Binding-site contacts:
Ligand atom O2' contacts residue MG1 of chain 1.O at 2.7 Å.
Ligand atom O6 contacts residue DT22 of chain 1.L at 3.6 Å (h-bond).
Ligand atom C6 contacts residue DG20 of chain 1.L at 3.6 Å.
Ligand atom OP1 contacts residue LYS987 of chain 1.B at 3.1 Å (salt-bridge).
Ligand atom C6 contacts residue DC23 of chain 1.L at 3.4 Å.
Ligand atom N2 contacts residue DT22 of chain 1.L at 3.3 Å (h-bond).
Ligand atom N6 contacts residue DC23 of chain 1.L at 2.8 Å (h-bond).
Ligand atom C4 contacts residue DG20 of chain 1.L at 3.6 Å.
Ligand atom O6 contacts residue DC23 of chain 1.L at 3.2 Å (h-bond).
Ligand atom C2 contacts residue DC21 of chain 1.L at 3.0 Å.
Ligand atom C5' contacts residue LYS987 of chain 1.B at 3.3 Å.
Ligand atom O2' contacts residue ARG446 of chain 1.A at 3.0 Å (salt-bridge).
Ligand atom N2 contacts residue DC21 of chain 1.L at 2.8 Å (h-bond).
Ligand atom C5' contacts residue GLN776 of chain 1.B at 3.4 Å.
Ligand atom N1 contacts residue DG20 of chain 1.L at 3.1 Å (h-bond).
Ligand atom N1 contacts residue DT22 of chain 1.L at 3.4 Å (h-bond).
Ligand atom C4' contacts residue ASP483 of chain 1.A at 3.5 Å.
Ligand atom O2' contacts residue ASP485 of chain 1.A at 2.8 Å (salt-bridge).
Ligand atom O6 contacts residue DG20 of chain 1.L at 2.9 Å (h-bond).
Ligand atom N2 contacts residue DG20 of chain 1.L at 3.2 Å (h-bond).
Ligand atom N4 contacts residue DG20 of chain 1.L at 3.2 Å (h-bond).
Ligand atom O3' contacts residue MG1 of chain 1.O at 1.9 Å.
Ligand atom N1 contacts residue DC23 of chain 1.L at 3.2 Å (h-bond).
Ligand atom N3 contacts residue DG20 of chain 1.L at 2.9 Å (h-bond).
Ligand atom C3' contacts residue MG1 of chain 1.O at 3.0 Å.
Ligand atom C2 contacts residue DT22 of chain 1.L at 3.2 Å.
Ligand atom C2 contacts residue DC23 of chain 1.L at 3.4 Å.
Ligand atom C4' contacts residue MG1 of chain 1.O at 3.6 Å.
Ligand atom OP1 contacts residue GLN776 of chain 1.B at 2.9 Å (h-bond).
Ligand atom C2 contacts residue DG20 of chain 1.L at 3.1 Å.
Ligand atom O2 contacts residue DG20 of chain 1.L at 2.7 Å (h-bond).
Ligand atom O5' contacts residue LYS987 of chain 1.B at 3.2 Å (salt-bridge).
Ligand atom C2 contacts residue DG20 of chain 1.L at 3.6 Å.
Ligand atom N1 contacts residue DC21 of chain 1.L at 2.8 Å (h-bond).
Ligand atom C2' contacts residue MG1 of chain 1.O at 3.4 Å.
Ligand atom O6 contacts residue DC21 of chain 1.L at 3.6 Å.
Ligand atom O2' contacts residue LYS979 of chain 1.B at 3.1 Å (salt-bridge).
Ligand atom N1 contacts residue DT22 of chain 1.L at 3.6 Å.
Ligand atom O3' contacts residue ASP483 of chain 1.A at 3.3 Å (salt-bridge).
Ligand atom N2 contacts residue DC23 of chain 1.L at 3.5 Å (h-bond).

Sequence of chain 1.A:
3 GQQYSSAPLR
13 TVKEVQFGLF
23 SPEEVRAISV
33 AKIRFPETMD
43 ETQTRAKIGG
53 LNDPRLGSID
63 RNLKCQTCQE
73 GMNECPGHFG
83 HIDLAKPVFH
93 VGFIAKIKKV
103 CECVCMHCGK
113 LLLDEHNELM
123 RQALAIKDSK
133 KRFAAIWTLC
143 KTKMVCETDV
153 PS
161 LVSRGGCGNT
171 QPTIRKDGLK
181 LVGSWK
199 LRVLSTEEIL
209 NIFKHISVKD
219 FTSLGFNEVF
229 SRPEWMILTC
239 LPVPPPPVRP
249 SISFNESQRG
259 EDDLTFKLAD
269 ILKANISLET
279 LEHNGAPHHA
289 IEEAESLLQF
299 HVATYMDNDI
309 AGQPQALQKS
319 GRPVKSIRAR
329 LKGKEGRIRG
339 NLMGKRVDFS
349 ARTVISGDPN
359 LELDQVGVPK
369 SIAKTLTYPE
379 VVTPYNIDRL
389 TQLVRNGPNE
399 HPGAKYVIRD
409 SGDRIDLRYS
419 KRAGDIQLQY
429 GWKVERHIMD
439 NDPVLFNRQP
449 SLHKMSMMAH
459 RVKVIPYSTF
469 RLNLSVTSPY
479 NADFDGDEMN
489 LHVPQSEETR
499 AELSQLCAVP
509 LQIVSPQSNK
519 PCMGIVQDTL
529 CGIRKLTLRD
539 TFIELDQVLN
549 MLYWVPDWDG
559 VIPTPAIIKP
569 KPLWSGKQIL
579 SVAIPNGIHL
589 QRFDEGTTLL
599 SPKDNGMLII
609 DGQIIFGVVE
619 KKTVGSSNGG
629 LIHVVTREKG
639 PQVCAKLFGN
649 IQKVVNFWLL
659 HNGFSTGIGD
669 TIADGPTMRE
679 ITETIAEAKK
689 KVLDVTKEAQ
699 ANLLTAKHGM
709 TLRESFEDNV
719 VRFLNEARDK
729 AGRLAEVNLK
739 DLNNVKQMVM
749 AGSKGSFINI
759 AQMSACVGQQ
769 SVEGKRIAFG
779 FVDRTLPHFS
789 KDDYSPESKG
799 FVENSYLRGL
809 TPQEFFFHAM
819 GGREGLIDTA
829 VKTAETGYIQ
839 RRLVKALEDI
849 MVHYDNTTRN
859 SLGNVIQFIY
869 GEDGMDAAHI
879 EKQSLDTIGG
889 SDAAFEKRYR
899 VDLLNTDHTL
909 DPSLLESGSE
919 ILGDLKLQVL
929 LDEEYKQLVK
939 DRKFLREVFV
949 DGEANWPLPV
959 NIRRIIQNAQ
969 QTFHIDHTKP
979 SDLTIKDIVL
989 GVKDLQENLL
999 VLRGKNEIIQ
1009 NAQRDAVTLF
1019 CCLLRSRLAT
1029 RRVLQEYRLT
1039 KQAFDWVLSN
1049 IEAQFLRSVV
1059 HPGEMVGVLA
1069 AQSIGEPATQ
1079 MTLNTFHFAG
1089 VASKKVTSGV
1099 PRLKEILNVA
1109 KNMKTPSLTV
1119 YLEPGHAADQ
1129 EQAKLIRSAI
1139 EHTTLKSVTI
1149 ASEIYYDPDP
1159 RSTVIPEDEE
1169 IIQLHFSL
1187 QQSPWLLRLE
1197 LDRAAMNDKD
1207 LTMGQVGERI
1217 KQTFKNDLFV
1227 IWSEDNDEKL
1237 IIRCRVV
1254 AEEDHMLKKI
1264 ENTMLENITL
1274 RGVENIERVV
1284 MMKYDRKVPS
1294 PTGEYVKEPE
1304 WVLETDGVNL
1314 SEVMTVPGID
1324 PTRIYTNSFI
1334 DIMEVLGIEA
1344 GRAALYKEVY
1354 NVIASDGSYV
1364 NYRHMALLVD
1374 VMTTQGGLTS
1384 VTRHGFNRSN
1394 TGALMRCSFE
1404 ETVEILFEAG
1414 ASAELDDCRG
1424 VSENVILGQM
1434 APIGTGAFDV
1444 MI

Sequence of chain 1.B:
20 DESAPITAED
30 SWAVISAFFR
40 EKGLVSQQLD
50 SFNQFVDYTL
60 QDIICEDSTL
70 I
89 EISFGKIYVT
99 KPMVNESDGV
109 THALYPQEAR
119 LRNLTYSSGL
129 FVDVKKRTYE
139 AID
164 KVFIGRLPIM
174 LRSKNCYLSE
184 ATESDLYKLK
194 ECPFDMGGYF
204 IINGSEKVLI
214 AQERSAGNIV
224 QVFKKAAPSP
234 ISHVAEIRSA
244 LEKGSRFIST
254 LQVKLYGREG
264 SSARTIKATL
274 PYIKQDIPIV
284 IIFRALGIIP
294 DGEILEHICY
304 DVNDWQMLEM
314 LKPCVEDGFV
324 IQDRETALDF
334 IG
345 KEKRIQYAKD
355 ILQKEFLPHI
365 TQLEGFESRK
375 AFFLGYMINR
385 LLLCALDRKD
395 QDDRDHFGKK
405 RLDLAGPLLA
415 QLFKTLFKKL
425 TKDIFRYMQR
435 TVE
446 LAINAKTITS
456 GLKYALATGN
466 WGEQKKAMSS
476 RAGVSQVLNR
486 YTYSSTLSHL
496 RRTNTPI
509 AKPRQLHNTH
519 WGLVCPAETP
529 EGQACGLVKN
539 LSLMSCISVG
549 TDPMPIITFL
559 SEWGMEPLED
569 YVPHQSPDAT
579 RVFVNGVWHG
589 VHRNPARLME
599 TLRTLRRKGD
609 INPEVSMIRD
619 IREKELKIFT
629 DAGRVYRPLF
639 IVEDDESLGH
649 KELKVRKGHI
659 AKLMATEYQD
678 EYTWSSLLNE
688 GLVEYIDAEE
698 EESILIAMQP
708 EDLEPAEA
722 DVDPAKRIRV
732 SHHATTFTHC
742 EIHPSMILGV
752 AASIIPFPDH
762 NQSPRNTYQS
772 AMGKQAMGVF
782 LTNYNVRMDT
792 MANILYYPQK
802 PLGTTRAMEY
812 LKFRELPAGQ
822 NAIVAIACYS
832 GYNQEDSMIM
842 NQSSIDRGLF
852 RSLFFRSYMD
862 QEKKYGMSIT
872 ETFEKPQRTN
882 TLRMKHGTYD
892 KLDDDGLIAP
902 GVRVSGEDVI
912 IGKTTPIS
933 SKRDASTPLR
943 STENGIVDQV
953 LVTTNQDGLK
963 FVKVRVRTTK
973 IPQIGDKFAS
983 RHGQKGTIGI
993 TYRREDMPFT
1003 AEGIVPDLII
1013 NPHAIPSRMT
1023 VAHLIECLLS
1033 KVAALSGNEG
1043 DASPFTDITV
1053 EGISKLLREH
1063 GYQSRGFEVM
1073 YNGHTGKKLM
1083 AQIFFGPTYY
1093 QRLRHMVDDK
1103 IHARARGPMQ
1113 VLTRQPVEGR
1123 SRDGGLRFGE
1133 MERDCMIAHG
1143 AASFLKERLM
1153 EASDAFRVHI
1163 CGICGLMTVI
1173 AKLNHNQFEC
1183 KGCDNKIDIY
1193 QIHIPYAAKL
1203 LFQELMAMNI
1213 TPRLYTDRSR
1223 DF

A protein and the small-molecule ligand that binds it are described below.
Small molecule (SMILES): Nc1ccn([C@@H]2O[C@H](CO[P](=O)(O)O[C@H]3[C@@H](O)[C@H](n4cnc5c(=O)nc(N)[nH]c54)O[C@@H]3CO[P](=O)(O)O[C@H]3[C@@H](O)[C@H](n4cnc5c(N)ncnc54)O[C@@H]3CO[P](=O)(O)O[C@H]3[C@@H](O)[C@H](n4cnc5c(=O)nc(N)[nH]c54)O[C@@H]3CO[P](=O)(O)O[C@H]3[C@@H](O)[C@H](n4cnc5c(N)ncnc54)O[C@@H]3CO)[C@@H](O)[C@H]2O)c(=O)n1